Binding-site contacts:
Ligand atom CL2 contacts residue TYR147 of chain 8.A at 2.4 Å.
Ligand atom C2B contacts residue ILE184 of chain 8.A at 4.1 Å (hydrophobic).
Ligand atom O1B contacts residue ILE125 of chain 8.A at 4.1 Å.
Ligand atom N3A contacts residue ILE220 of chain 8.A at 4.3 Å.
Ligand atom N3A contacts residue TYR147 of chain 8.A at 4.1 Å.
Ligand atom C4A contacts residue MET146 of chain 8.A at 4.0 Å (hydrophobic).
Ligand atom N2 contacts residue MET217 of chain 8.A at 3.1 Å (h-bond).
Ligand atom C2A contacts residue ILE220 of chain 8.A at 4.1 Å (hydrophobic).
Ligand atom C5 contacts residue MET217 of chain 8.A at 3.8 Å (hydrophobic).
Ligand atom C5A contacts residue LEU127 of chain 8.A at 3.8 Å (hydrophobic).
Ligand atom C2C contacts residue MET217 of chain 8.A at 3.9 Å (hydrophobic).
Ligand atom C1B contacts residue ILE125 of chain 8.A at 3.6 Å (hydrophobic).
Ligand atom C4A contacts residue TYR145 of chain 8.A at 3.7 Å (hydrophobic).
Ligand atom C2B contacts residue ILE125 of chain 8.A at 4.1 Å (hydrophobic).
Ligand atom C4B contacts residue ILE220 of chain 8.A at 4.2 Å (hydrophobic).
Ligand atom CL2 contacts residue ILE184 of chain 8.A at 4.2 Å.
Ligand atom C5B contacts residue ILE220 of chain 8.A at 4.3 Å (hydrophobic).
Ligand atom N2 contacts residue ASN215 of chain 8.A at 4.0 Å.
Ligand atom O1A contacts residue LEU127 of chain 8.A at 4.1 Å.
Ligand atom C2B contacts residue TYR147 of chain 8.A at 3.4 Å (hydrophobic).
Ligand atom C5B contacts residue ILE125 of chain 8.A at 3.5 Å (hydrophobic).
Ligand atom C31 contacts residue MET195 of chain 8.A at 3.9 Å (hydrophobic).
Ligand atom C2C contacts residue ILE101 of chain 8.A at 4.2 Å (hydrophobic).
Ligand atom C3C contacts residue ILE101 of chain 8.A at 3.8 Å (hydrophobic).
Ligand atom CL1 contacts residue ILE125 of chain 8.A at 3.7 Å.
Ligand atom C31 contacts residue LEU103 of chain 8.A at 4.1 Å (hydrophobic).
Ligand atom C6B contacts residue ILE125 of chain 8.A at 3.3 Å (hydrophobic).
Ligand atom C3B contacts residue TYR147 of chain 8.A at 3.3 Å (hydrophobic).
Ligand atom N3A contacts residue PHE182 of chain 8.A at 4.1 Å.
Ligand atom CL1 contacts residue ILE239 of chain 8.A at 4.0 Å.
Ligand atom C2A contacts residue PHE182 of chain 8.A at 4.1 Å (hydrophobic).
Ligand atom O1 contacts residue MET217 of chain 8.A at 2.7 Å (h-bond).
Ligand atom C5A contacts residue TYR145 of chain 8.A at 3.7 Å (hydrophobic).
Ligand atom C3 contacts residue LEU103 of chain 8.A at 4.3 Å (hydrophobic).
Ligand atom CL2 contacts residue LEU187 of chain 8.A at 3.9 Å.
Ligand atom C3 contacts residue MET217 of chain 8.A at 4.2 Å (hydrophobic).
Ligand atom C3B contacts residue ILE125 of chain 8.A at 4.3 Å (hydrophobic).
Ligand atom O1A contacts residue ILE239 of chain 8.A at 4.3 Å.
Ligand atom C4 contacts residue LEU103 of chain 8.A at 3.6 Å (hydrophobic).
Ligand atom C4B contacts residue ILE125 of chain 8.A at 4.0 Å (hydrophobic).

Sequence of chain 8.A:
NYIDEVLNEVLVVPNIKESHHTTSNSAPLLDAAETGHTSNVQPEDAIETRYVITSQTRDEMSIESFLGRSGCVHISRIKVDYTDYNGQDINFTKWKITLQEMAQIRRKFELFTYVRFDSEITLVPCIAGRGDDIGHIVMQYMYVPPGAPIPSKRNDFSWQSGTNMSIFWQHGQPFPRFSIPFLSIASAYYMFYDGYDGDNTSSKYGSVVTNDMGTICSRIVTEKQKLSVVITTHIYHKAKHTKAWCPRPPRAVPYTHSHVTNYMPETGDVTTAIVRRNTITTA

A protein and the small-molecule ligand that binds it are described below.
Small molecule (SMILES): Cc1cc(CCCOc2c(Cl)cc(C3=NCCO3)cc2Cl)on1